Binding-site contacts:
Ligand atom C3 contacts residue LYS38 of chain 1.A at 3.6 Å.
Ligand atom C6 contacts residue LYS116 of chain 1.A at 3.4 Å.
Ligand atom O7 contacts residue LYS116 of chain 1.A at 4.3 Å.
Ligand atom C4 contacts residue LYS38 of chain 1.A at 3.2 Å.
Ligand atom C2 contacts residue LEU114 of chain 1.A at 4.0 Å (hydrophobic).
Ligand atom C2 contacts residue LEU37 of chain 1.A at 4.2 Å (hydrophobic).
Ligand atom O7 contacts residue ARG34 of chain 1.A at 3.4 Å.
Ligand atom C8 contacts residue VAL5 of chain 1.A at 4.0 Å (hydrophobic).
Ligand atom C4 contacts residue LYS116 of chain 1.A at 3.5 Å.
Ligand atom C8 contacts residue LYS38 of chain 1.A at 3.6 Å.
Ligand atom C1 contacts residue ARG34 of chain 1.A at 4.0 Å.
Ligand atom C6 contacts residue GLU1 of chain 1.A at 3.8 Å.
Ligand atom S11 contacts residue VAL5 of chain 1.A at 3.9 Å.
Ligand atom N13 contacts residue VAL5 of chain 1.A at 4.3 Å.
Ligand atom N9 contacts residue GLU1 of chain 1.A at 4.3 Å.
Ligand atom S11 contacts residue LYS38 of chain 1.A at 4.1 Å.
Ligand atom C12 contacts residue LYS38 of chain 1.A at 3.4 Å.
Ligand atom C3 contacts residue LEU114 of chain 1.A at 3.9 Å (hydrophobic).
Ligand atom C10 contacts residue VAL5 of chain 1.A at 4.0 Å (hydrophobic).
Ligand atom C5 contacts residue LYS116 of chain 1.A at 3.1 Å.
Ligand atom C6 contacts residue LYS38 of chain 1.A at 3.6 Å.
Ligand atom C12 contacts residue VAL5 of chain 1.A at 4.0 Å (hydrophobic).
Ligand atom S11 contacts residue LEU37 of chain 1.A at 4.1 Å.
Ligand atom S11 contacts residue LEU7 of chain 1.A at 3.7 Å.
Ligand atom C5 contacts residue LYS38 of chain 1.A at 3.2 Å.
Ligand atom C12 contacts residue LEU37 of chain 1.A at 3.5 Å (hydrophobic).
Ligand atom C8 contacts residue LYS116 of chain 1.A at 4.0 Å.
Ligand atom C2 contacts residue ARG34 of chain 1.A at 3.4 Å.
Ligand atom C12 contacts residue LEU7 of chain 1.A at 4.1 Å (hydrophobic).
Ligand atom C3 contacts residue LYS116 of chain 1.A at 4.1 Å.
Ligand atom N9 contacts residue VAL5 of chain 1.A at 4.3 Å.
Ligand atom C2 contacts residue LYS116 of chain 1.A at 4.2 Å.
Ligand atom C2 contacts residue LYS38 of chain 1.A at 4.0 Å.
Ligand atom N9 contacts residue LYS116 of chain 1.A at 4.1 Å.
Ligand atom C1 contacts residue LYS116 of chain 1.A at 4.0 Å.
Ligand atom C5 contacts residue GLU1 of chain 1.A at 3.7 Å.
Ligand atom C3 contacts residue ARG34 of chain 1.A at 3.7 Å.
Ligand atom C1 contacts residue LYS38 of chain 1.A at 4.0 Å.
Ligand atom N9 contacts residue LYS38 of chain 1.A at 4.1 Å.
Ligand atom C3 contacts residue LEU37 of chain 1.A at 3.8 Å (hydrophobic).

This small molecule binds to this protein.
Small molecule (SMILES): Nc1nc(-c2ccc(O)cc2)cs1

Sequence of chain 1.A:
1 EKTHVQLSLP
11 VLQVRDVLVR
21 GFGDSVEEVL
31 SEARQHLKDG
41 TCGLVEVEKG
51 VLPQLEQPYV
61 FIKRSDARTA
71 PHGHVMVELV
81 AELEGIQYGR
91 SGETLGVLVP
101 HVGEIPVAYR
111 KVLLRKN